Binding-site contacts:
Ligand atom C4 contacts residue LEU101 of chain 3.C at 3.2 Å (hydrophobic).
Ligand atom C20 contacts residue LEU30 of chain 3.C at 3.7 Å (hydrophobic).
Ligand atom C8 contacts residue LEU101 of chain 3.C at 3.5 Å (hydrophobic).
Ligand atom C26 contacts residue GLY33 of chain 3.C at 3.0 Å.
Ligand atom O4 contacts residue LEU32 of chain 3.C at 3.8 Å.
Ligand atom C1 contacts residue LEU30 of chain 3.C at 3.4 Å (hydrophobic).
Ligand atom C26 contacts residue GLY31 of chain 3.C at 3.7 Å.
Ligand atom C19 contacts residue LEU153 of chain 3.C at 3.8 Å (hydrophobic).
Ligand atom C14 contacts residue ASP167 of chain 3.C at 3.5 Å.
Ligand atom O4 contacts residue GLY31 of chain 3.C at 3.0 Å.
Ligand atom N3 contacts residue LEU30 of chain 3.C at 3.6 Å.
Ligand atom C16 contacts residue GLY33 of chain 3.C at 3.5 Å.
Ligand atom C28 contacts residue GLU150 of chain 3.C at 3.8 Å.
Ligand atom N4 contacts residue GLU150 of chain 3.C at 3.3 Å (salt-bridge).
Ligand atom C8 contacts residue ALA51 of chain 3.C at 3.6 Å (hydrophobic).
Ligand atom C27 contacts residue ASN151 of chain 3.C at 3.1 Å.
Ligand atom N1 contacts residue ALA51 of chain 3.C at 3.2 Å.
Ligand atom C25 contacts residue GLY31 of chain 3.C at 3.6 Å.
Ligand atom O5 contacts residue LEU101 of chain 3.C at 2.7 Å (h-bond).
Ligand atom C16 contacts residue ASP167 of chain 3.C at 3.6 Å.
Ligand atom O6 contacts residue LEU153 of chain 3.C at 3.9 Å.
Ligand atom C13 contacts residue THR166 of chain 3.C at 3.8 Å.
Ligand atom C17 contacts residue VAL38 of chain 3.C at 3.8 Å (hydrophobic).
Ligand atom O5 contacts residue CYS100 of chain 3.C at 3.3 Å.
Ligand atom O6 contacts residue GLU150 of chain 3.C at 3.6 Å.
Ligand atom C12 contacts residue VAL38 of chain 3.C at 3.9 Å (hydrophobic).
Ligand atom O4 contacts residue LEU30 of chain 3.C at 3.6 Å.
Ligand atom C27 contacts residue GLU150 of chain 3.C at 3.2 Å.
Ligand atom C3 contacts residue LEU101 of chain 3.C at 3.6 Å (hydrophobic).
Ligand atom C25 contacts residue LEU30 of chain 3.C at 3.2 Å (hydrophobic).
Ligand atom C26 contacts residue LEU32 of chain 3.C at 3.0 Å (hydrophobic).
Ligand atom N1 contacts residue GLU99 of chain 3.C at 2.9 Å (salt-bridge).
Ligand atom C6 contacts residue LEU153 of chain 3.C at 3.8 Å (hydrophobic).
Ligand atom C9 contacts residue ALA51 of chain 3.C at 3.6 Å (hydrophobic).
Ligand atom C8 contacts residue GLU99 of chain 3.C at 3.8 Å.
Ligand atom C14 contacts residue MET98 of chain 3.C at 3.7 Å (hydrophobic).
Ligand atom C9 contacts residue GLU99 of chain 3.C at 3.9 Å.
Ligand atom C15 contacts residue ASP167 of chain 3.C at 3.1 Å.
Ligand atom C27 contacts residue THR166 of chain 3.C at 3.1 Å.
Ligand atom C13 contacts residue MET98 of chain 3.C at 3.3 Å (hydrophobic).

Sequence of chain 3.C:
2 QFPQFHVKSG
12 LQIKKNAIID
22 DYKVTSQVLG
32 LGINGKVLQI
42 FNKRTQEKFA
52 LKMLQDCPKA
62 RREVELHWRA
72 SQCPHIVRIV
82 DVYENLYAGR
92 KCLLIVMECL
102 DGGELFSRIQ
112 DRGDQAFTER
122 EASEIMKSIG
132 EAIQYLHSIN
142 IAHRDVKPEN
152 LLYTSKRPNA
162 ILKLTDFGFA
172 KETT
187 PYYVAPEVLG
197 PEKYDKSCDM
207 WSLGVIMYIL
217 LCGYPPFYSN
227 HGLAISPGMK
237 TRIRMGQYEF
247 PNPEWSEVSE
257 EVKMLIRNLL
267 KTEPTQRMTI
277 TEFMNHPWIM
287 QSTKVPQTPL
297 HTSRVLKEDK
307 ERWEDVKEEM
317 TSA

A small-molecule ligand and the protein it binds are described below.
Small molecule (SMILES): CN[C@@H]1C[C@H]2O[C@@](C)([C@@H]1OC)n1c3ccccc3c3c4c(c5c6ccccc6n2c5c31)C(=O)NC4